This small molecule binds to this protein.
Small molecule (SMILES): Cc1[nH]c2ccccc2c1CC(=O)N[C@@H](Cc1ccccc1)C(=O)N(C)c1ccccc1

Sequence of chain 5.A:
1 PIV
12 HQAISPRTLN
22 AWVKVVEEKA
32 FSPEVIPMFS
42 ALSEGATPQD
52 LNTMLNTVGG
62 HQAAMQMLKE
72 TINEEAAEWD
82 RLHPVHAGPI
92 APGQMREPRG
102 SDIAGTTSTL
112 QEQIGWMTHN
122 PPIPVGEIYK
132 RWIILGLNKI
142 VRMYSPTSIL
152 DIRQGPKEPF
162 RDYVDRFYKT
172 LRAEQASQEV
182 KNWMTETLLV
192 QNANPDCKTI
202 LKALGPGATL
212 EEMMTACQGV

Binding-site contacts:
Ligand atom C26 contacts residue ARG173 of chain 3.A at 3.8 Å.
Ligand atom C2 contacts residue LYS70 of chain 5.A at 3.8 Å.
Ligand atom C16 contacts residue ASN53 of chain 5.A at 3.8 Å.
Ligand atom N3 contacts residue ARG173 of chain 3.A at 3.3 Å.
Ligand atom C6 contacts residue ASN57 of chain 5.A at 3.7 Å.
Ligand atom C17 contacts residue THR107 of chain 5.A at 3.7 Å.
Ligand atom C22 contacts residue ALA105 of chain 5.A at 3.5 Å (hydrophobic).
Ligand atom C11 contacts residue LEU56 of chain 5.A at 3.7 Å (hydrophobic).
Ligand atom N4 contacts residue ASN57 of chain 5.A at 2.8 Å (h-bond).
Ligand atom C28 contacts residue ARG173 of chain 3.A at 3.4 Å.
Ligand atom C12 contacts residue LEU56 of chain 5.A at 3.7 Å (hydrophobic).
Ligand atom C27 contacts residue ARG173 of chain 3.A at 3.5 Å.
Ligand atom C10 contacts residue MET66 of chain 5.A at 3.6 Å (hydrophobic).
Ligand atom C32 contacts residue ARG173 of chain 3.A at 3.3 Å.
Ligand atom C6 contacts residue ASN53 of chain 5.A at 3.5 Å.
Ligand atom C29 contacts residue ARG173 of chain 3.A at 3.8 Å.
Ligand atom C16 contacts residue THR107 of chain 5.A at 3.8 Å.
Ligand atom C21 contacts residue TYR130 of chain 5.A at 3.5 Å (hydrophobic).
Ligand atom C2 contacts residue GLN63 of chain 5.A at 3.5 Å.
Ligand atom C10 contacts residue LEU69 of chain 5.A at 3.8 Å (hydrophobic).
Ligand atom O14 contacts residue ASN57 of chain 5.A at 3.3 Å (h-bond).
Ligand atom C2 contacts residue ARG173 of chain 3.A at 3.5 Å.
Ligand atom C9 contacts residue LEU56 of chain 5.A at 3.7 Å (hydrophobic).
Ligand atom C27 contacts residue LYS70 of chain 5.A at 3.5 Å.
Ligand atom C32 contacts residue GLN63 of chain 5.A at 3.2 Å.
Ligand atom N3 contacts residue LYS70 of chain 5.A at 3.7 Å.
Ligand atom C8 contacts residue LEU56 of chain 5.A at 3.6 Å (hydrophobic).
Ligand atom O24 contacts residue LYS70 of chain 5.A at 3.3 Å.
Ligand atom C26 contacts residue LYS70 of chain 5.A at 3.4 Å.
Ligand atom C18 contacts residue THR107 of chain 5.A at 3.8 Å.
Ligand atom C5 contacts residue ASN57 of chain 5.A at 3.8 Å.
Ligand atom C22 contacts residue TYR130 of chain 5.A at 3.7 Å (hydrophobic).
Ligand atom C25 contacts residue ASN57 of chain 5.A at 3.3 Å.
Ligand atom C30 contacts residue LYS182 of chain 3.A at 3.7 Å.
Ligand atom C23 contacts residue ASN57 of chain 5.A at 3.5 Å.
Ligand atom C8 contacts residue ASN57 of chain 5.A at 3.5 Å.
Ligand atom C22 contacts residue ASN53 of chain 5.A at 3.5 Å.
Ligand atom C22 contacts residue THR107 of chain 5.A at 3.8 Å.
Ligand atom N3 contacts residue GLN63 of chain 5.A at 3.1 Å (h-bond).
Ligand atom C1 contacts residue LYS70 of chain 5.A at 3.5 Å.

Sequence of chain 3.A:
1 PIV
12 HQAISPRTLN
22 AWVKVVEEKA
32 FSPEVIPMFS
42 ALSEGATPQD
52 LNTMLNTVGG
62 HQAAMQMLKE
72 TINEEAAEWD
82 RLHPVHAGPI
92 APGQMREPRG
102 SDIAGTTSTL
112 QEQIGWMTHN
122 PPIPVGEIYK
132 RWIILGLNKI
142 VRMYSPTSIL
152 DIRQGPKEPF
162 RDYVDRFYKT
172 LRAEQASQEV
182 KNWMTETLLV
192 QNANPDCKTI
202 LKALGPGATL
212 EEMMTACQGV